Binding-site contacts:
Ligand atom C1 contacts residue THR156 of chain 49.E at 3.4 Å.
Ligand atom O7 contacts residue MET151 of chain 49.E at 3.6 Å.
Ligand atom N2 contacts residue ASN154 of chain 49.E at 1.4 Å (h-bond).
Ligand atom O5 contacts residue ASN154 of chain 49.E at 4.2 Å.
Ligand atom C2 contacts residue ASN154 of chain 49.E at 2.6 Å.
Ligand atom C3 contacts residue ASN154 of chain 49.E at 3.6 Å.
Ligand atom C7 contacts residue GLY150 of chain 49.E at 3.9 Å.
Ligand atom C5 contacts residue THR156 of chain 49.E at 3.8 Å.
Ligand atom O3 contacts residue ASN154 of chain 49.E at 4.1 Å.
Ligand atom O7 contacts residue GLY150 of chain 49.E at 3.7 Å.
Ligand atom C7 contacts residue MET151 of chain 49.E at 4.3 Å (hydrophobic).
Ligand atom C6 contacts residue THR156 of chain 49.E at 4.4 Å.
Ligand atom O7 contacts residue ASN154 of chain 49.E at 3.2 Å (h-bond).
Ligand atom O5 contacts residue THR156 of chain 49.E at 3.2 Å (h-bond).
Ligand atom C8 contacts residue GLY150 of chain 49.E at 3.5 Å.
Ligand atom O6 contacts residue THR156 of chain 49.E at 3.5 Å (h-bond).
Ligand atom C8 contacts residue VAL153 of chain 49.E at 4.3 Å (hydrophobic).
Ligand atom C7 contacts residue ASN154 of chain 49.E at 2.0 Å.
Ligand atom C8 contacts residue ASN154 of chain 49.E at 2.4 Å.
Ligand atom C1 contacts residue ASN154 of chain 49.E at 2.9 Å.

A small-molecule ligand and the protein it binds are described below.
Small molecule (SMILES): CC(=O)N[C@H]1[C@H](O[C@H]2[C@H](O)[C@@H](NC(C)=O)CO[C@@H]2CO)O[C@H](CO)[C@@H](O)[C@@H]1O

Sequence of chain 49.E:
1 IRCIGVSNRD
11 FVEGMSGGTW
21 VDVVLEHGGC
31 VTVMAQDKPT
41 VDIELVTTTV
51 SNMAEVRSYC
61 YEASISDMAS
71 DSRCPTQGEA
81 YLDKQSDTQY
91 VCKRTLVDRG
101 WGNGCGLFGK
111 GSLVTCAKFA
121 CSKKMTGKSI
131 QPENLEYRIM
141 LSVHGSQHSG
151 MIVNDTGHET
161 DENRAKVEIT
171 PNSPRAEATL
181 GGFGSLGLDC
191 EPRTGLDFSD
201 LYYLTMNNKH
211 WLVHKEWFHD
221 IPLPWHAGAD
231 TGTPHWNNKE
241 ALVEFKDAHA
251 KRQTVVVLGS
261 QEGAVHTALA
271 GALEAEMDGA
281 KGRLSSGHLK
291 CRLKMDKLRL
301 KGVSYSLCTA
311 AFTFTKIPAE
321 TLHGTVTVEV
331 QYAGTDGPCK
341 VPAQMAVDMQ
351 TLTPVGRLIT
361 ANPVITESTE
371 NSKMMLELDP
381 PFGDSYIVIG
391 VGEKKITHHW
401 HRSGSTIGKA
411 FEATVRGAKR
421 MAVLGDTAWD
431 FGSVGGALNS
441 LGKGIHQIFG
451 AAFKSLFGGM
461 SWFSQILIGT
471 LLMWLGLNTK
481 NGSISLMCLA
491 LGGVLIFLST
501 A